Binding-site contacts:
Ligand atom O contacts residue ASN293 of chain 2.A at 3.1 Å (h-bond).
Ligand atom NE contacts residue LEU467 of chain 2.A at 4.5 Å.
Ligand atom CG contacts residue THR322 of chain 2.A at 4.0 Å.
Ligand atom N contacts residue ASN293 of chain 2.A at 2.7 Å (h-bond).
Ligand atom CG contacts residue LEU467 of chain 2.A at 3.8 Å (hydrophobic).
Ligand atom C contacts residue PHE296 of chain 2.A at 3.7 Å (hydrophobic).
Ligand atom NE contacts residue THR322 of chain 2.A at 4.1 Å.
Ligand atom O contacts residue ILE103 of chain 2.A at 4.0 Å.
Ligand atom C contacts residue ASN293 of chain 2.A at 3.5 Å.
Ligand atom C contacts residue LYS107 of chain 2.A at 4.2 Å.
Ligand atom N contacts residue GLN102 of chain 2.A at 4.5 Å.
Ligand atom CB contacts residue LEU467 of chain 2.A at 4.3 Å (hydrophobic).
Ligand atom CA contacts residue ASN293 of chain 2.A at 3.5 Å.
Ligand atom CB contacts residue SER469 of chain 2.A at 4.3 Å.
Ligand atom O contacts residue LYS107 of chain 2.A at 3.7 Å.
Ligand atom C contacts residue SER469 of chain 2.A at 3.9 Å.
Ligand atom CA contacts residue PHE296 of chain 2.A at 3.5 Å (hydrophobic).
Ligand atom CD contacts residue LEU467 of chain 2.A at 3.7 Å (hydrophobic).
Ligand atom N contacts residue PHE296 of chain 2.A at 3.4 Å.
Ligand atom OXT contacts residue LYS107 of chain 2.A at 3.6 Å (salt-bridge).
Ligand atom CG contacts residue PHE296 of chain 2.A at 4.2 Å (hydrophobic).
Ligand atom CD contacts residue GLN102 of chain 2.A at 3.8 Å.
Ligand atom CD contacts residue ASN323 of chain 2.A at 4.0 Å.
Ligand atom CD contacts residue FAD1 of chain 2.B at 4.2 Å.
Ligand atom NE contacts residue ASN323 of chain 2.A at 3.4 Å (h-bond).
Ligand atom O contacts residue PHE296 of chain 2.A at 4.3 Å.
Ligand atom CB contacts residue GLN102 of chain 2.A at 3.4 Å.
Ligand atom OXT contacts residue ASN293 of chain 2.A at 4.4 Å.
Ligand atom C contacts residue ILE103 of chain 2.A at 3.8 Å (hydrophobic).
Ligand atom CA contacts residue GLN102 of chain 2.A at 4.4 Å.
Ligand atom OXT contacts residue SER469 of chain 2.A at 2.9 Å (h-bond).
Ligand atom CB contacts residue ILE103 of chain 2.A at 4.0 Å (hydrophobic).
Ligand atom OXT contacts residue ILE103 of chain 2.A at 3.3 Å.
Ligand atom CA contacts residue ILE103 of chain 2.A at 4.5 Å (hydrophobic).
Ligand atom NE contacts residue NAP1 of chain 2.C at 3.2 Å (h-bond).
Ligand atom CA contacts residue SER469 of chain 2.A at 4.2 Å.
Ligand atom NE contacts residue GLN102 of chain 2.A at 3.5 Å.
Ligand atom CG contacts residue GLN102 of chain 2.A at 3.8 Å.
Ligand atom CD contacts residue NAP1 of chain 2.C at 4.5 Å.
Ligand atom OXT contacts residue PHE296 of chain 2.A at 3.5 Å.

Sequence of chain 2.A:
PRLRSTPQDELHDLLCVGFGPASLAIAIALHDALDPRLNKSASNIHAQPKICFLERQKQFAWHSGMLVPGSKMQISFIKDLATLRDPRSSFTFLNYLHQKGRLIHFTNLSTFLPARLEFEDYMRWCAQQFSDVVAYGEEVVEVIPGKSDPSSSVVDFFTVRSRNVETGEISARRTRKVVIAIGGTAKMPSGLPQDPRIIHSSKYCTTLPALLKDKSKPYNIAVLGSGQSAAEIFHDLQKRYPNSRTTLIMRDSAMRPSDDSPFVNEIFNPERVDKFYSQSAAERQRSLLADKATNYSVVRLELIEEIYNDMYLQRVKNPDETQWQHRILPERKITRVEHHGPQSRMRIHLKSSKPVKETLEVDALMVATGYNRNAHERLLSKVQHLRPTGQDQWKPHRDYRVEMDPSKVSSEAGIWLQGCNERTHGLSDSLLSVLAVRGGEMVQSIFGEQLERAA

A small-molecule ligand and the protein it binds are described below.
Small molecule (SMILES): NCCC[C@H](N)C(=O)O